Sequence of chain 1.B:
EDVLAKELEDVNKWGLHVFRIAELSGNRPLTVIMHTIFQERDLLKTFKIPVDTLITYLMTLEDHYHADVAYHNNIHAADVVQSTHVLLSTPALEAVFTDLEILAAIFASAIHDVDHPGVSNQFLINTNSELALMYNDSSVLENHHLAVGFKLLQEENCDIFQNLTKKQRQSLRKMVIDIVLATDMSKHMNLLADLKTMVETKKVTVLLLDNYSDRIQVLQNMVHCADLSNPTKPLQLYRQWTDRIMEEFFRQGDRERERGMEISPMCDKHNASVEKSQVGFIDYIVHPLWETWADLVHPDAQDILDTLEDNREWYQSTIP

The small molecule below binds the protein below.
Small molecule (SMILES): COc1cc2c(cc1OC)[C@H](CCc1c[nH]c3cc(F)ccc13)N(C=O)CC2

Binding-site contacts:
Ligand atom O3 contacts residue PHE276 of chain 1.B at 3.6 Å.
Ligand atom C10 contacts residue ASN257 of chain 1.B at 3.7 Å.
Ligand atom O2 contacts residue GLN305 of chain 1.B at 2.9 Å (h-bond).
Ligand atom C5 contacts residue ILE272 of chain 1.B at 3.9 Å (hydrophobic).
Ligand atom C6 contacts residue PHE308 of chain 1.B at 4.0 Å (hydrophobic).
Ligand atom C19 contacts residue ILE312 of chain 1.B at 4.0 Å (hydrophobic).
Ligand atom O2 contacts residue PHE308 of chain 1.B at 3.5 Å.
Ligand atom C22 contacts residue MET293 of chain 1.B at 3.7 Å (hydrophobic).
Ligand atom C21 contacts residue MET293 of chain 1.B at 3.7 Å (hydrophobic).
Ligand atom C9 contacts residue TYR95 of chain 1.B at 3.5 Å (hydrophobic).
Ligand atom C2 contacts residue ILE272 of chain 1.B at 3.5 Å (hydrophobic).
Ligand atom C10 contacts residue GLN305 of chain 1.B at 3.9 Å.
Ligand atom C5 contacts residue PHE308 of chain 1.B at 3.9 Å (hydrophobic).
Ligand atom C10 contacts residue THR269 of chain 1.B at 3.9 Å.
Ligand atom C11 contacts residue GLN305 of chain 1.B at 3.6 Å.
Ligand atom O1 contacts residue PHE308 of chain 1.B at 3.7 Å.
Ligand atom C21 contacts residue PHE308 of chain 1.B at 3.5 Å (hydrophobic).
Ligand atom C4 contacts residue PHE308 of chain 1.B at 3.9 Å (hydrophobic).
Ligand atom C7 contacts residue PHE276 of chain 1.B at 3.9 Å (hydrophobic).
Ligand atom C2 contacts residue PHE308 of chain 1.B at 3.4 Å (hydrophobic).
Ligand atom C2 contacts residue GLN305 of chain 1.B at 4.0 Å.
Ligand atom N2 contacts residue MET209 of chain 1.B at 3.7 Å.
Ligand atom C1 contacts residue ILE272 of chain 1.B at 4.0 Å (hydrophobic).
Ligand atom C3 contacts residue ILE272 of chain 1.B at 3.9 Å (hydrophobic).
Ligand atom C22 contacts residue PHE308 of chain 1.B at 3.5 Å (hydrophobic).
Ligand atom C11 contacts residue PHE308 of chain 1.B at 3.9 Å (hydrophobic).
Ligand atom C3 contacts residue GLN305 of chain 1.B at 3.9 Å.
Ligand atom C3 contacts residue PHE308 of chain 1.B at 3.5 Å (hydrophobic).
Ligand atom O1 contacts residue ILE272 of chain 1.B at 3.5 Å.
Ligand atom C1 contacts residue PHE308 of chain 1.B at 3.8 Å (hydrophobic).
Ligand atom C16 contacts residue MET209 of chain 1.B at 3.4 Å (hydrophobic).
Ligand atom C14 contacts residue MET209 of chain 1.B at 4.0 Å (hydrophobic).
Ligand atom C13 contacts residue PHE308 of chain 1.B at 3.9 Å (hydrophobic).
Ligand atom C15 contacts residue MET209 of chain 1.B at 4.0 Å (hydrophobic).
Ligand atom C10 contacts residue TRP268 of chain 1.B at 3.9 Å (hydrophobic).
Ligand atom C6 contacts residue ILE272 of chain 1.B at 3.9 Å (hydrophobic).
Ligand atom O1 contacts residue GLN305 of chain 1.B at 3.0 Å (h-bond).
Ligand atom C12 contacts residue HIS96 of chain 1.B at 3.8 Å.
Ligand atom C11 contacts residue MET293 of chain 1.B at 3.5 Å (hydrophobic).
Ligand atom C10 contacts residue ILE272 of chain 1.B at 3.7 Å (hydrophobic).